A protein and the small-molecule ligand that binds it are described below.
Small molecule (SMILES): CCc1ccccc1

Sequence of chain 1.A:
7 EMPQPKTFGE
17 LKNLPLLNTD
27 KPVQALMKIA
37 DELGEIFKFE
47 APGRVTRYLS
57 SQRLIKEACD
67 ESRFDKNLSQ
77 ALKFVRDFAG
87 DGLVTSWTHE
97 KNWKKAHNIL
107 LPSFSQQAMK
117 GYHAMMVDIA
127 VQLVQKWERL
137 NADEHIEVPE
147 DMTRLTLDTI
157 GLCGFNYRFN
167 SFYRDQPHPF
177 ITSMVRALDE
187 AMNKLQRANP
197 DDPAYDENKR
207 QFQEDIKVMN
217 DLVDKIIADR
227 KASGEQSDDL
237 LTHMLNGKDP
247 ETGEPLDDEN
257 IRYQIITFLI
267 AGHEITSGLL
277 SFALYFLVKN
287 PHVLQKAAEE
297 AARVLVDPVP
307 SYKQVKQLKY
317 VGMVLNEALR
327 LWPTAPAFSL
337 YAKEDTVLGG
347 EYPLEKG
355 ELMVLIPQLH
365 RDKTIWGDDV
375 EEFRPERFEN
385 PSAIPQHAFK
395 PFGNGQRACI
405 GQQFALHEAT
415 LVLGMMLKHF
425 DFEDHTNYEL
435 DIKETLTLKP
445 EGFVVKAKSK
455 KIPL

Binding-site contacts:
Ligand atom CD2 contacts residue ILE266 of chain 1.A at 3.9 Å (hydrophobic).
Ligand atom CE1 contacts residue LEU78 of chain 1.A at 3.3 Å (hydrophobic).
Ligand atom CX contacts residue HOA1 of chain 1.C at 3.5 Å.
Ligand atom CX contacts residue THR263 of chain 1.A at 3.4 Å.
Ligand atom CZ contacts residue LEU78 of chain 1.A at 3.8 Å (hydrophobic).
Ligand atom CD1 contacts residue LEU78 of chain 1.A at 3.7 Å (hydrophobic).
Ligand atom CB contacts residue HOA1 of chain 1.C at 3.0 Å.
Ligand atom CD1 contacts residue IRV1 of chain 1.F at 4.5 Å.
Ligand atom CB contacts residue ALA267 of chain 1.A at 4.2 Å (hydrophobic).
Ligand atom CG contacts residue VAL90 of chain 1.A at 4.2 Å (hydrophobic).
Ligand atom CG contacts residue ILE271 of chain 1.A at 3.9 Å (hydrophobic).
Ligand atom CD1 contacts residue VAL90 of chain 1.A at 3.9 Å (hydrophobic).
Ligand atom CZ contacts residue VAL81 of chain 1.A at 3.5 Å (hydrophobic).
Ligand atom CX contacts residue VAL90 of chain 1.A at 3.7 Å (hydrophobic).
Ligand atom CG contacts residue HOA1 of chain 1.C at 4.3 Å.
Ligand atom CB contacts residue VAL90 of chain 1.A at 4.2 Å (hydrophobic).
Ligand atom CE2 contacts residue IRV1 of chain 1.F at 3.6 Å.
Ligand atom CD1 contacts residue VAL81 of chain 1.A at 3.8 Å (hydrophobic).
Ligand atom CB contacts residue ILE266 of chain 1.A at 3.6 Å (hydrophobic).
Ligand atom CZ contacts residue LEU440 of chain 1.A at 3.5 Å (hydrophobic).
Ligand atom CD1 contacts residue ILE266 of chain 1.A at 4.1 Å (hydrophobic).
Ligand atom CG contacts residue ILE266 of chain 1.A at 3.6 Å (hydrophobic).
Ligand atom CB contacts residue IRV1 of chain 1.F at 3.2 Å.
Ligand atom CB contacts residue ILE271 of chain 1.A at 3.6 Å (hydrophobic).
Ligand atom CX contacts residue ILE266 of chain 1.A at 3.5 Å (hydrophobic).
Ligand atom CE1 contacts residue VAL81 of chain 1.A at 3.3 Å (hydrophobic).
Ligand atom CG contacts residue IRV1 of chain 1.F at 3.5 Å.
Ligand atom CD2 contacts residue IRV1 of chain 1.F at 3.2 Å.
Ligand atom CD2 contacts residue ILE271 of chain 1.A at 3.2 Å (hydrophobic).
Ligand atom CZ contacts residue IRV1 of chain 1.F at 4.0 Å.
Ligand atom CE2 contacts residue LEU440 of chain 1.A at 3.7 Å (hydrophobic).
Ligand atom CX contacts residue ALA267 of chain 1.A at 3.9 Å (hydrophobic).
Ligand atom CE2 contacts residue ILE271 of chain 1.A at 4.2 Å (hydrophobic).